Sequence of chain 1.B:
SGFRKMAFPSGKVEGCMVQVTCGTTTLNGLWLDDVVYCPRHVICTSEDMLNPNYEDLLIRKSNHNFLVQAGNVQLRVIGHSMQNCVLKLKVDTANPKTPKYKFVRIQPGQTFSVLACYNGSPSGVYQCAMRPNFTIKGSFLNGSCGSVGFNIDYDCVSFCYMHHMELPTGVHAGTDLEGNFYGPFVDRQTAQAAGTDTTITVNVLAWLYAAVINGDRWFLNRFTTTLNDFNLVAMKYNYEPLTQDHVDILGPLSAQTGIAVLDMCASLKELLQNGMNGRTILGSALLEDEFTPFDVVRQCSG

Binding-site contacts:
Ligand atom C23 contacts residue GLU170 of chain 1.B at 3.3 Å.
Ligand atom C17 contacts residue P8C1 of chain 1.F at 0.5 Å.
Ligand atom O20 contacts residue CYS149 of chain 1.B at 2.6 Å (h-bond).
Ligand atom O18 contacts residue GLU170 of chain 1.B at 3.3 Å.
Ligand atom C12 contacts residue P8C1 of chain 1.F at 0.3 Å.
Ligand atom C09 contacts residue P8C1 of chain 1.F at 0.4 Å.
Ligand atom O20 contacts residue GLY147 of chain 1.B at 3.4 Å (h-bond).
Ligand atom C16 contacts residue ASN146 of chain 1.B at 3.2 Å.
Ligand atom C08 contacts residue P8C1 of chain 1.F at 0.7 Å.
Ligand atom C02 contacts residue P8C1 of chain 1.F at 0.1 Å.
Ligand atom C19 contacts residue CYS149 of chain 1.B at 1.8 Å (hydrophobic).
Ligand atom O18 contacts residue P8C1 of chain 1.F at 0.4 Å (h-bond).
Ligand atom O01 contacts residue GLU170 of chain 1.B at 3.1 Å (salt-bridge).
Ligand atom O20 contacts residue P8C1 of chain 1.F at 1.1 Å.
Ligand atom C04 contacts residue P8C1 of chain 1.F at 0.4 Å.
Ligand atom C23 contacts residue P8C1 of chain 1.F at 0.5 Å.
Ligand atom C13 contacts residue P8C1 of chain 1.F at 0.1 Å.
Ligand atom N10 contacts residue HIS168 of chain 1.B at 2.8 Å (h-bond).
Ligand atom N15 contacts residue PHE144 of chain 1.B at 3.4 Å (h-bond).
Ligand atom C06 contacts residue P8C1 of chain 1.F at 0.3 Å.
Ligand atom N10 contacts residue CYS149 of chain 1.B at 3.0 Å (h-bond).
Ligand atom O18 contacts residue HIS167 of chain 1.B at 2.8 Å (h-bond).
Ligand atom C12 contacts residue CYS149 of chain 1.B at 3.1 Å (hydrophobic).
Ligand atom C11 contacts residue CYS149 of chain 1.B at 2.8 Å (hydrophobic).
Ligand atom N15 contacts residue GLU170 of chain 1.B at 3.3 Å (salt-bridge).
Ligand atom O01 contacts residue P8C1 of chain 1.F at 0.8 Å (h-bond).
Ligand atom C05 contacts residue P8C1 of chain 1.F at 0.3 Å.
Ligand atom C11 contacts residue P8C1 of chain 1.F at 0.3 Å.
Ligand atom C16 contacts residue P8C1 of chain 1.F at 0.8 Å.
Ligand atom O21 contacts residue P8C1 of chain 1.F at 0.5 Å (h-bond).
Ligand atom O22 contacts residue P8C1 of chain 1.F at 0.6 Å (h-bond).
Ligand atom N15 contacts residue P8C1 of chain 1.F at 0.4 Å (h-bond).
Ligand atom N03 contacts residue P8C1 of chain 1.F at 0.4 Å (h-bond).
Ligand atom C24 contacts residue P8C1 of chain 1.F at 0.4 Å.
Ligand atom N03 contacts residue GLN193 of chain 1.B at 2.6 Å (h-bond).
Ligand atom C19 contacts residue P8C1 of chain 1.F at 0.3 Å.
Ligand atom C07 contacts residue P8C1 of chain 1.F at 0.5 Å.
Ligand atom N10 contacts residue P8C1 of chain 1.F at 0.3 Å (h-bond).
Ligand atom C14 contacts residue P8C1 of chain 1.F at 0.1 Å.
Ligand atom C17 contacts residue ASN146 of chain 1.B at 3.0 Å.

The small molecule below binds the protein below.
Small molecule (SMILES): CC(C)C[C@H](NC(=O)OC[C@H]1C[C@@H]1C1CCC(F)(F)CC1)C(=O)N[C@@H](C[C@@H]1CCNC1=O)[C@@H](O)[S+](=O)(O)O